Sequence of chain 1.A:
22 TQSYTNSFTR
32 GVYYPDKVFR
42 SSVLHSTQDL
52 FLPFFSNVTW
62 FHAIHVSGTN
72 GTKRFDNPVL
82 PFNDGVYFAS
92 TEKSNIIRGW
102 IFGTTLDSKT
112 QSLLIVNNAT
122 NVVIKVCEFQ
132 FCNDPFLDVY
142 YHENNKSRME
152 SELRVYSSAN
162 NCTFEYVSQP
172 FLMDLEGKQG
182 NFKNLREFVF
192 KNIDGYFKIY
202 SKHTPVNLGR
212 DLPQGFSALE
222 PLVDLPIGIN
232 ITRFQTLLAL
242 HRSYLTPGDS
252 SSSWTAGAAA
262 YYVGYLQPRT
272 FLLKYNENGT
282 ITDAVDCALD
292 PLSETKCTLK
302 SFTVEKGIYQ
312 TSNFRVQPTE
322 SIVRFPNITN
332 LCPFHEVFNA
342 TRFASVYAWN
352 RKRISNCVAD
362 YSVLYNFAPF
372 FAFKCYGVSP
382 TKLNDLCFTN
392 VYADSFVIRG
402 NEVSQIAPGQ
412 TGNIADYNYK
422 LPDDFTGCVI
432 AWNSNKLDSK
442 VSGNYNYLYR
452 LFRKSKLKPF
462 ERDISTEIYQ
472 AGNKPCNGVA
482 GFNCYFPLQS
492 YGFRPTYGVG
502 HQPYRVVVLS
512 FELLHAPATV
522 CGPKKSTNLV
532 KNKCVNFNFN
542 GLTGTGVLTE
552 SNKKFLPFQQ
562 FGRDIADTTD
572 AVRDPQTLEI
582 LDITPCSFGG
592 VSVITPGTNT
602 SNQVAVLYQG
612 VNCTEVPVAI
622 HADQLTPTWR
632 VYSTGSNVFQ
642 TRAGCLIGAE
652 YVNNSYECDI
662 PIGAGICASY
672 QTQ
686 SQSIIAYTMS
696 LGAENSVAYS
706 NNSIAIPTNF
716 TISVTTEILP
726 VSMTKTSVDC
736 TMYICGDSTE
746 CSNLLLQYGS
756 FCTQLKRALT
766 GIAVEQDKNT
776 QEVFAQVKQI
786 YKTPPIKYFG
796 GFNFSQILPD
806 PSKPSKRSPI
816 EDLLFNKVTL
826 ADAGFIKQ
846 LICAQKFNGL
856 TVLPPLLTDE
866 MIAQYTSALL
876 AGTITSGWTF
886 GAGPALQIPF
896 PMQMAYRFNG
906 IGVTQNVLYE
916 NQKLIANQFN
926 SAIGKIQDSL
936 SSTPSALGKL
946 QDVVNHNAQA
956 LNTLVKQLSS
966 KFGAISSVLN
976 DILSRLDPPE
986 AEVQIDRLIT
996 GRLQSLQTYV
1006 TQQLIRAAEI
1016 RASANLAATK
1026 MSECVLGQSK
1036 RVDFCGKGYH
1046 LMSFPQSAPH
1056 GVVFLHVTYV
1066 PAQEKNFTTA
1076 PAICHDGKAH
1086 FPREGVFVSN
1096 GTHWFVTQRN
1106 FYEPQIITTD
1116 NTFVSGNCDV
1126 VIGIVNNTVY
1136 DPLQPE

This protein binds this small molecule.
Small molecule (SMILES): CC(=O)N[C@@H]1[C@@H](O)[C@H](O)[C@@H](CO)O[C@H]1O

Binding-site contacts:
Ligand atom C3 contacts residue ASN340 of chain 1.A at 3.8 Å.
Ligand atom O5 contacts residue ASN340 of chain 1.A at 2.4 Å (h-bond).
Ligand atom C8 contacts residue ARG506 of chain 1.A at 4.3 Å.
Ligand atom C2 contacts residue PHE368 of chain 1.A at 4.0 Å (hydrophobic).
Ligand atom O5 contacts residue HIS336 of chain 1.A at 4.2 Å.
Ligand atom C4 contacts residue ASN340 of chain 1.A at 4.2 Å.
Ligand atom C2 contacts residue ASN340 of chain 1.A at 2.5 Å.
Ligand atom C8 contacts residue ALA341 of chain 1.A at 3.3 Å (hydrophobic).
Ligand atom O5 contacts residue PHE368 of chain 1.A at 3.8 Å.
Ligand atom N2 contacts residue ASN340 of chain 1.A at 2.9 Å (h-bond).
Ligand atom C1 contacts residue ASN340 of chain 1.A at 1.4 Å.
Ligand atom C1 contacts residue PHE368 of chain 1.A at 3.8 Å (hydrophobic).
Ligand atom C8 contacts residue THR342 of chain 1.A at 4.3 Å.
Ligand atom C5 contacts residue ASN340 of chain 1.A at 3.7 Å.
Ligand atom C7 contacts residue ASN340 of chain 1.A at 4.0 Å.